Binding-site contacts:
Ligand atom CD contacts residue ARG394 of chain 1.E at 3.3 Å.
Ligand atom CG contacts residue PHE182 of chain 1.E at 3.6 Å (hydrophobic).
Ligand atom O contacts residue LEU262 of chain 1.E at 3.7 Å.
Ligand atom CG contacts residue ACE1 of chain 1.R at 3.5 Å.
Ligand atom C contacts residue ARG181 of chain 1.E at 3.3 Å.
Ligand atom OE1 contacts residue VAL393 of chain 1.E at 3.4 Å.
Ligand atom CA contacts residue ACE1 of chain 1.R at 2.5 Å.
Ligand atom N contacts residue ARG181 of chain 1.E at 2.5 Å (salt-bridge).
Ligand atom C contacts residue NH21 of chain 1.S at 1.4 Å.
Ligand atom C contacts residue ACE1 of chain 1.R at 3.1 Å.
Ligand atom CB contacts residue ACE1 of chain 1.R at 3.7 Å.
Ligand atom CA contacts residue ARG181 of chain 1.E at 3.4 Å.
Ligand atom CZ contacts residue PRO257 of chain 1.E at 3.6 Å (hydrophobic).
Ligand atom CE1 contacts residue THR179 of chain 1.E at 3.6 Å.
Ligand atom CB contacts residue NH21 of chain 1.S at 3.1 Å.
Ligand atom NE2 contacts residue PRO392 of chain 1.E at 3.2 Å (h-bond).
Ligand atom C contacts residue MET391 of chain 1.E at 3.7 Å (hydrophobic).
Ligand atom OE1 contacts residue ARG394 of chain 1.E at 3.2 Å (salt-bridge).
Ligand atom CE2 contacts residue ARG181 of chain 1.E at 3.5 Å.
Ligand atom O contacts residue PHE182 of chain 1.E at 3.1 Å.
Ligand atom CA contacts residue NH21 of chain 1.S at 2.5 Å.
Ligand atom O contacts residue NH21 of chain 1.S at 2.3 Å (h-bond).
Ligand atom NE2 contacts residue MET391 of chain 1.E at 3.0 Å (h-bond).
Ligand atom CD1 contacts residue LEU184 of chain 1.E at 3.3 Å (hydrophobic).
Ligand atom OE2 contacts residue ARG394 of chain 1.E at 2.7 Å (salt-bridge).
Ligand atom N contacts residue ACE1 of chain 1.R at 3.2 Å (h-bond).
Ligand atom CZ contacts residue ARG181 of chain 1.E at 3.7 Å.
Ligand atom CD1 contacts residue ARG183 of chain 1.E at 3.3 Å.
Ligand atom C contacts residue MET391 of chain 1.E at 3.6 Å (hydrophobic).
Ligand atom O contacts residue MET391 of chain 1.E at 3.4 Å.
Ligand atom CD1 contacts residue PHE182 of chain 1.E at 3.5 Å (hydrophobic).
Ligand atom O contacts residue ACE1 of chain 1.R at 3.7 Å.
Ligand atom CZ contacts residue THR179 of chain 1.E at 3.5 Å.
Ligand atom CA contacts residue ARG181 of chain 1.E at 3.3 Å.
Ligand atom N contacts residue ACE1 of chain 1.R at 1.3 Å.
Ligand atom O contacts residue MET391 of chain 1.E at 3.1 Å.
Ligand atom OG contacts residue ARG181 of chain 1.E at 3.1 Å (salt-bridge).
Ligand atom CB contacts residue ARG181 of chain 1.E at 3.7 Å.
Ligand atom CG contacts residue PHE182 of chain 1.E at 3.7 Å (hydrophobic).
Ligand atom CB contacts residue ARG181 of chain 1.E at 3.3 Å.

A small-molecule ligand and the protein it binds are described below.
Small molecule (SMILES): CC(C)C[C@H](NC(=O)[C@H](CO)NC(=O)[C@H](CCC(=O)O)NC(=O)[C@@H](N)CCC(N)=O)C(=O)N[C@@H](Cc1ccccc1)C(=O)N[C@@H](C)C=O

Sequence of chain 1.E:
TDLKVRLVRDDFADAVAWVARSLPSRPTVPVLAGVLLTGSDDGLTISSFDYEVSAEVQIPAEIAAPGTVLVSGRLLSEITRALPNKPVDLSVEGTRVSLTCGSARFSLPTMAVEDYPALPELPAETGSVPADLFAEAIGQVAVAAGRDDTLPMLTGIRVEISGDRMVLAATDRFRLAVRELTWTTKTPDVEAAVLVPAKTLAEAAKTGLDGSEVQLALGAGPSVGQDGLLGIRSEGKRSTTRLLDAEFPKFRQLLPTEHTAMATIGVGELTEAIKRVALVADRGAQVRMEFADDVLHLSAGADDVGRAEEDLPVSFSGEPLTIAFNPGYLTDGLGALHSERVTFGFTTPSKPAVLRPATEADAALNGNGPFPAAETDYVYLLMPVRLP